Sequence of chain 2.E:
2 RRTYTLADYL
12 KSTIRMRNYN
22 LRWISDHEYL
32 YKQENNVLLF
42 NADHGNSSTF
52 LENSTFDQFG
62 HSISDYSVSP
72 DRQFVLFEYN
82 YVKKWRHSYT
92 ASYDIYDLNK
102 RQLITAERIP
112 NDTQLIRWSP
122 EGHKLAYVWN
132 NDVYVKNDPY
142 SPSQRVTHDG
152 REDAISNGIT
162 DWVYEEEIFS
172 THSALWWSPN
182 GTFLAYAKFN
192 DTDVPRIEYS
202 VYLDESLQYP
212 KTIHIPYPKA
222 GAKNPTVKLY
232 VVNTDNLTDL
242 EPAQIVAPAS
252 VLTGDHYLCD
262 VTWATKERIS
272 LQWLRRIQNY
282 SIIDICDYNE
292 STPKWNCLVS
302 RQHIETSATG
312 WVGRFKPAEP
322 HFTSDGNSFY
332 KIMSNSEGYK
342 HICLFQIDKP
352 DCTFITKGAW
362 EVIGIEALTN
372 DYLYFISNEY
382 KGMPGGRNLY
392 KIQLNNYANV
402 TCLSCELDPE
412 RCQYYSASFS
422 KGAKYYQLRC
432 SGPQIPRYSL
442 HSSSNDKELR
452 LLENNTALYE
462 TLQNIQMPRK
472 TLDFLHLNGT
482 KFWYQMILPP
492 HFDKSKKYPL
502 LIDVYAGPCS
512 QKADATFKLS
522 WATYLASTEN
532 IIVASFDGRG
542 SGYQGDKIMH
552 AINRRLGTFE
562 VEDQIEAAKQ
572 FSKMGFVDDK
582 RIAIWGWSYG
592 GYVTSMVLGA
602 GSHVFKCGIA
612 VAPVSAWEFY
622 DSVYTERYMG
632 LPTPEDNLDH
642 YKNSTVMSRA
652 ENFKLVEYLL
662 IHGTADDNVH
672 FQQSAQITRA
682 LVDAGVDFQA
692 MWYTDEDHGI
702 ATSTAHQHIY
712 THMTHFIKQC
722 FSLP

Binding-site contacts:
Ligand atom N2 contacts residue ASN47 of chain 2.E at 2.8 Å (h-bond).
Ligand atom O5 contacts residue ASN47 of chain 2.E at 2.5 Å (h-bond).
Ligand atom C4 contacts residue ASN47 of chain 2.E at 4.2 Å.
Ligand atom C7 contacts residue ASN47 of chain 2.E at 4.0 Å.
Ligand atom C5 contacts residue ASN47 of chain 2.E at 3.7 Å.
Ligand atom C1 contacts residue ASN47 of chain 2.E at 1.4 Å.
Ligand atom C3 contacts residue ASN47 of chain 2.E at 3.8 Å.
Ligand atom C2 contacts residue ASN47 of chain 2.E at 2.4 Å.
Ligand atom C8 contacts residue HIS45 of chain 2.E at 4.1 Å.

The small molecule below binds the protein below.
Small molecule (SMILES): CC(=O)N[C@H]1[C@H](O[C@H]2[C@H](O)[C@@H](NC(C)=O)CO[C@@H]2CO)O[C@H](CO)[C@@H](O)[C@@H]1O